Sequence of chain 1.A:
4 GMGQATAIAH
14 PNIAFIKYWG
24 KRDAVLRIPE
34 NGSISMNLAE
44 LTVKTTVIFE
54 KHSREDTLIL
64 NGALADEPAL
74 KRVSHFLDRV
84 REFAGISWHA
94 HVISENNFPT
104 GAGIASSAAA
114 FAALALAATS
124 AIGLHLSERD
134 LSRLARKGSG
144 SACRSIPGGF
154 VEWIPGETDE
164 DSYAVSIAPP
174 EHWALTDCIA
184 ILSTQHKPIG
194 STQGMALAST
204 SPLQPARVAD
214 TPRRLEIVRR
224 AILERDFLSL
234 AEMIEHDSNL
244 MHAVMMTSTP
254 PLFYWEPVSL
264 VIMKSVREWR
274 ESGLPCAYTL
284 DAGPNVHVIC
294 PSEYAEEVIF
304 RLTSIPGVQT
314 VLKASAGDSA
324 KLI

Binding-site contacts:
Ligand atom O1A contacts residue TYR21 of chain 1.A at 3.5 Å.
Ligand atom O6 contacts residue SER194 of chain 1.A at 3.7 Å.
Ligand atom O2B contacts residue LYS24 of chain 1.A at 3.5 Å.
Ligand atom O3A contacts residue ASP284 of chain 1.A at 3.4 Å.
Ligand atom O6 contacts residue TYR21 of chain 1.A at 3.5 Å.
Ligand atom O1A contacts residue SER142 of chain 1.A at 3.1 Å (h-bond).
Ligand atom O3B contacts residue LYS24 of chain 1.A at 2.9 Å (salt-bridge).
Ligand atom O2 contacts residue TYR21 of chain 1.A at 2.7 Å (h-bond).
Ligand atom O2 contacts residue ALA17 of chain 1.A at 3.4 Å.
Ligand atom O1 contacts residue ALA17 of chain 1.A at 3.7 Å.
Ligand atom O2B contacts residue TYR21 of chain 1.A at 2.8 Å (h-bond).
Ligand atom C2 contacts residue ASP284 of chain 1.A at 3.7 Å.
Ligand atom O1B contacts residue SER142 of chain 1.A at 2.8 Å (h-bond).
Ligand atom O1A contacts residue SER144 of chain 1.A at 2.6 Å (h-bond).
Ligand atom PB contacts residue LYS24 of chain 1.A at 3.7 Å.
Ligand atom C4 contacts residue TYR21 of chain 1.A at 3.4 Å (hydrophobic).
Ligand atom O3B contacts residue THR195 of chain 1.A at 2.4 Å (h-bond).
Ligand atom O5 contacts residue TYR21 of chain 1.A at 3.6 Å.
Ligand atom PB contacts residue THR195 of chain 1.A at 3.6 Å.
Ligand atom O1B contacts residue ARG30 of chain 1.A at 3.8 Å.
Ligand atom C1 contacts residue ALA17 of chain 1.A at 3.6 Å (hydrophobic).
Ligand atom C1 contacts residue ARG147 of chain 1.A at 3.4 Å.
Ligand atom O5 contacts residue SER194 of chain 1.A at 3.8 Å.
Ligand atom C1 contacts residue TYR21 of chain 1.A at 3.7 Å (hydrophobic).
Ligand atom O1B contacts residue ARG75 of chain 1.A at 3.0 Å (salt-bridge).
Ligand atom PA contacts residue SER194 of chain 1.A at 3.6 Å.
Ligand atom O5 contacts residue MET198 of chain 1.A at 3.5 Å.
Ligand atom O2B contacts residue ARG30 of chain 1.A at 2.9 Å (salt-bridge).
Ligand atom O1A contacts residue GLY143 of chain 1.A at 3.8 Å.
Ligand atom O2A contacts residue SER110 of chain 1.A at 3.6 Å.
Ligand atom O2B contacts residue GLY143 of chain 1.A at 2.9 Å (h-bond).
Ligand atom O2A contacts residue SER194 of chain 1.A at 2.8 Å (h-bond).
Ligand atom PB contacts residue TYR21 of chain 1.A at 3.8 Å.
Ligand atom O1B contacts residue THR195 of chain 1.A at 3.7 Å.
Ligand atom O2 contacts residue ARG147 of chain 1.A at 3.1 Å (salt-bridge).
Ligand atom O2 contacts residue LYS20 of chain 1.A at 3.6 Å.
Ligand atom O1 contacts residue ARG147 of chain 1.A at 2.7 Å (salt-bridge).
Ligand atom O3B contacts residue ARG30 of chain 1.A at 2.8 Å (salt-bridge).
Ligand atom PB contacts residue ARG30 of chain 1.A at 3.5 Å.
Ligand atom C2 contacts residue TYR21 of chain 1.A at 3.4 Å (hydrophobic).

This small molecule binds to this protein.
Small molecule (SMILES): C[C@@](O)(CCO[P](=O)(O)OP(=O)(O)O)CC(=O)O